This protein binds this small molecule.
Small molecule (SMILES): CNC(=O)c1ccn2c(N3C(=O)CC(C(F)(F)F)=NC3=O)c(-c3ccccn3)nc2c1

Sequence of chain 1.A:
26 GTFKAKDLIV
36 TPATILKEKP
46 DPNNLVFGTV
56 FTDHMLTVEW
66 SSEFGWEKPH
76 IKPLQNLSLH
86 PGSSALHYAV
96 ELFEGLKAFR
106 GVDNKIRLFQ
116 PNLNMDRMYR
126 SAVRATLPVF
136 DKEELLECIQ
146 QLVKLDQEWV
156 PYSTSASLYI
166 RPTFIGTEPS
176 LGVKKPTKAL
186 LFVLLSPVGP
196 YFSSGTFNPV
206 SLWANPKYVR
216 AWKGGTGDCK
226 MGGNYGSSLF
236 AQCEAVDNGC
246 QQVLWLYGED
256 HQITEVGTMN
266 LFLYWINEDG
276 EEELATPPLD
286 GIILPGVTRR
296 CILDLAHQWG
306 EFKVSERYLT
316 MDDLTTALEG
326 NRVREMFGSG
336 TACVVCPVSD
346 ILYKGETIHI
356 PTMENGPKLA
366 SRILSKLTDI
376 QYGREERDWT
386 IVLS

Sequence of chain 1.B:
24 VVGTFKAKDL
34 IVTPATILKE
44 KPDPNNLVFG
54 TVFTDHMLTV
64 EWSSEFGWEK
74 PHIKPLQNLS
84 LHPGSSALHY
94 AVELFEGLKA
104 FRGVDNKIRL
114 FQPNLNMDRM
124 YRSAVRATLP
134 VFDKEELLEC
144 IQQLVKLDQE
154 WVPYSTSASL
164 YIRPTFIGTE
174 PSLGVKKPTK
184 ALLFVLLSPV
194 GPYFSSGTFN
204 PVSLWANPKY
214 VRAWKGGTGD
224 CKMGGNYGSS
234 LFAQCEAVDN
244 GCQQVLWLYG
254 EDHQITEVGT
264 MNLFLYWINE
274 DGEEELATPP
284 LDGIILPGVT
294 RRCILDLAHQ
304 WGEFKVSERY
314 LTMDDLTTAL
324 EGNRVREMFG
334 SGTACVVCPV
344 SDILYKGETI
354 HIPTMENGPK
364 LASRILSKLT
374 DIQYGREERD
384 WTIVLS

Binding-site contacts:
Ligand atom C6 contacts residue GLN247 of chain 1.B at 3.5 Å.
Ligand atom O22 contacts residue GLY177 of chain 1.A at 3.4 Å.
Ligand atom C31 contacts residue GLN237 of chain 1.B at 3.2 Å.
Ligand atom C14 contacts residue TYR196 of chain 1.B at 3.5 Å (hydrophobic).
Ligand atom C19 contacts residue THR263 of chain 1.B at 3.6 Å.
Ligand atom C21 contacts residue THR263 of chain 1.B at 2.9 Å.
Ligand atom C8 contacts residue TYR196 of chain 1.B at 3.2 Å (hydrophobic).
Ligand atom N20 contacts residue THR263 of chain 1.B at 2.8 Å (h-bond).
Ligand atom C4 contacts residue GLN247 of chain 1.B at 3.1 Å.
Ligand atom O22 contacts residue VAL178 of chain 1.A at 2.8 Å (h-bond).
Ligand atom F26 contacts residue TYR93 of chain 1.A at 3.5 Å.
Ligand atom C13 contacts residue PHE52 of chain 1.B at 3.4 Å (hydrophobic).
Ligand atom F26 contacts residue TYR164 of chain 1.B at 3.5 Å.
Ligand atom C2 contacts residue GLN237 of chain 1.B at 3.2 Å.
Ligand atom O30 contacts residue GLN237 of chain 1.B at 3.7 Å.
Ligand atom C31 contacts residue GLN246 of chain 1.B at 3.6 Å.
Ligand atom N11 contacts residue TYR196 of chain 1.B at 3.3 Å.
Ligand atom C13 contacts residue TYR196 of chain 1.B at 3.5 Å (hydrophobic).
Ligand atom C28 contacts residue THR263 of chain 1.B at 3.4 Å.
Ligand atom O30 contacts residue VAL248 of chain 1.B at 3.1 Å (h-bond).
Ligand atom N7 contacts residue GLN247 of chain 1.B at 3.5 Å (h-bond).
Ligand atom N29 contacts residue GLN237 of chain 1.B at 3.5 Å.
Ligand atom C3 contacts residue GLN247 of chain 1.B at 3.1 Å.
Ligand atom C4 contacts residue GLN246 of chain 1.B at 3.6 Å.
Ligand atom C10 contacts residue TYR196 of chain 1.B at 3.3 Å (hydrophobic).
Ligand atom C14 contacts residue PHE52 of chain 1.B at 3.2 Å (hydrophobic).
Ligand atom O30 contacts residue GLN247 of chain 1.B at 3.3 Å (h-bond).
Ligand atom C5 contacts residue GLN247 of chain 1.B at 3.4 Å.
Ligand atom O30 contacts residue GLY262 of chain 1.B at 3.5 Å.
Ligand atom C6 contacts residue GLN237 of chain 1.B at 3.5 Å.
Ligand atom F26 contacts residue ARG166 of chain 1.B at 3.1 Å.
Ligand atom C2 contacts residue GLN247 of chain 1.B at 3.5 Å.
Ligand atom N7 contacts residue TYR196 of chain 1.B at 3.3 Å (h-bond).
Ligand atom C12 contacts residue TYR196 of chain 1.B at 3.4 Å (hydrophobic).
Ligand atom F27 contacts residue PHE52 of chain 1.B at 3.6 Å.
Ligand atom O23 contacts residue THR263 of chain 1.B at 2.9 Å (h-bond).
Ligand atom C15 contacts residue TYR196 of chain 1.B at 3.4 Å (hydrophobic).
Ligand atom O23 contacts residue TYR196 of chain 1.B at 3.3 Å (h-bond).
Ligand atom N29 contacts residue GLN246 of chain 1.B at 3.3 Å (h-bond).
Ligand atom F27 contacts residue TYR164 of chain 1.B at 3.3 Å.